Sequence of chain 1.E:
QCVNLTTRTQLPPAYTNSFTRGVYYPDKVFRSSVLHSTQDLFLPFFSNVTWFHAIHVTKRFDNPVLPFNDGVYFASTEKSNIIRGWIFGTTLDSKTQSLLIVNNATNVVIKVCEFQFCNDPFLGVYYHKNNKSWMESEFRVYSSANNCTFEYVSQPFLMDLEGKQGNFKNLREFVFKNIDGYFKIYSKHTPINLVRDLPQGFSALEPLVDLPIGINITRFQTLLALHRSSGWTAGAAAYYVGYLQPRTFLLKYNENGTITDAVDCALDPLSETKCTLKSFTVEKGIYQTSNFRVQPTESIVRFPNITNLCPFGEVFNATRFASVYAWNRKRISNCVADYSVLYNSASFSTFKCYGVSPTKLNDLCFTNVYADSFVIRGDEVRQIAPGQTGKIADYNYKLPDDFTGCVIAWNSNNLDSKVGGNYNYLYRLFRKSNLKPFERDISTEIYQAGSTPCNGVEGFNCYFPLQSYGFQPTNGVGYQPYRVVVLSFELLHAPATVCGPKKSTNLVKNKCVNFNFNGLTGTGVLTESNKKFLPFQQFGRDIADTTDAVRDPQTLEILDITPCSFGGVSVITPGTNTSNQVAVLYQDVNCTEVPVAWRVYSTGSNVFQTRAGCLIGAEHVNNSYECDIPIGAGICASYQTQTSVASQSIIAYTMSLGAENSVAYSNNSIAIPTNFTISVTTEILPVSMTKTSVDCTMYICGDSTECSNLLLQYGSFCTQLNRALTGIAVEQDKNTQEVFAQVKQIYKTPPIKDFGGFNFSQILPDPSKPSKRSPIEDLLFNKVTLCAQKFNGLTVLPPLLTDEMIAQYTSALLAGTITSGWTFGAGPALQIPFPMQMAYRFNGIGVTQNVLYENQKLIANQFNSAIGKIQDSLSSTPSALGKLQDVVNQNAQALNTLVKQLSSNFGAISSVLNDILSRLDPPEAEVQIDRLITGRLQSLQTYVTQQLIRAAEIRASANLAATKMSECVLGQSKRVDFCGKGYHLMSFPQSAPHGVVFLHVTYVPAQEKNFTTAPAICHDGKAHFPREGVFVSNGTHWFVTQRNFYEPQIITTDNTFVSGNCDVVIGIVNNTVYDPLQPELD

Binding-site contacts:
Ligand atom O5 contacts residue ASN330 of chain 1.E at 2.5 Å (h-bond).
Ligand atom C4 contacts residue ASN330 of chain 1.E at 4.3 Å.
Ligand atom C1 contacts residue ASN330 of chain 1.E at 1.4 Å.
Ligand atom C7 contacts residue ALA359 of chain 1.E at 3.7 Å (hydrophobic).
Ligand atom O7 contacts residue ASN330 of chain 1.E at 4.2 Å.
Ligand atom C5 contacts residue ASN330 of chain 1.E at 3.7 Å.
Ligand atom C8 contacts residue ASN330 of chain 1.E at 3.7 Å.
Ligand atom N2 contacts residue ASN330 of chain 1.E at 2.7 Å (h-bond).
Ligand atom C2 contacts residue ASN330 of chain 1.E at 2.4 Å.
Ligand atom C8 contacts residue ALA359 of chain 1.E at 3.6 Å (hydrophobic).
Ligand atom O7 contacts residue ALA359 of chain 1.E at 3.6 Å.
Ligand atom C3 contacts residue ASN330 of chain 1.E at 3.7 Å.
Ligand atom C7 contacts residue ASN330 of chain 1.E at 3.3 Å.

A small-molecule ligand and the protein it binds are described below.
Small molecule (SMILES): CC(=O)N[C@H]1[C@H](O[C@H]2[C@H](O)[C@@H](NC(C)=O)CO[C@@H]2CO)O[C@H](CO)[C@@H](O)[C@@H]1O